Binding-site contacts:
Ligand atom C6 contacts residue HIS34 of chain 1.A at 3.9 Å.
Ligand atom C1 contacts residue LYS272 of chain 1.A at 3.5 Å.
Ligand atom C4 contacts residue HIS34 of chain 1.A at 3.5 Å.
Ligand atom C5 contacts residue TRP311 of chain 1.A at 3.7 Å (hydrophobic).
Ligand atom O5 contacts residue LYS272 of chain 1.A at 2.9 Å (salt-bridge).
Ligand atom O2 contacts residue HIS127 of chain 1.A at 2.9 Å (h-bond).
Ligand atom C3 contacts residue HIS126 of chain 1.A at 3.9 Å.
Ligand atom C1 contacts residue ASP226 of chain 1.A at 3.3 Å.
Ligand atom C4 contacts residue HIS126 of chain 1.A at 3.9 Å.
Ligand atom O5 contacts residue ASP226 of chain 1.A at 3.3 Å (salt-bridge).
Ligand atom O3 contacts residue HIS126 of chain 1.A at 3.0 Å (h-bond).
Ligand atom O3 contacts residue GLU46 of chain 1.A at 2.7 Å (salt-bridge).
Ligand atom O2 contacts residue TRP47 of chain 1.A at 2.9 Å (h-bond).
Ligand atom C2 contacts residue ASP226 of chain 1.A at 3.1 Å.
Ligand atom O1 contacts residue PHE227 of chain 1.A at 3.7 Å.
Ligand atom O4 contacts residue HIS34 of chain 1.A at 2.7 Å (h-bond).
Ligand atom O1 contacts residue ASP226 of chain 1.A at 2.7 Å (salt-bridge).
Ligand atom O4 contacts residue HIS126 of chain 1.A at 3.0 Å (h-bond).
Ligand atom O3 contacts residue HIS127 of chain 1.A at 4.2 Å.
Ligand atom C6 contacts residue TRP311 of chain 1.A at 3.6 Å (hydrophobic).
Ligand atom C4 contacts residue GLU46 of chain 1.A at 4.0 Å.
Ligand atom C2 contacts residue TRP47 of chain 1.A at 3.9 Å (hydrophobic).
Ligand atom O2 contacts residue PHE227 of chain 1.A at 4.2 Å.
Ligand atom C2 contacts residue HIS126 of chain 1.A at 4.2 Å.
Ligand atom O1 contacts residue LYS272 of chain 1.A at 3.0 Å (salt-bridge).
Ligand atom O5 contacts residue TRP224 of chain 1.A at 4.3 Å.
Ligand atom C2 contacts residue HIS127 of chain 1.A at 3.6 Å.
Ligand atom C3 contacts residue GLU46 of chain 1.A at 3.4 Å.
Ligand atom C3 contacts residue TRP311 of chain 1.A at 4.2 Å (hydrophobic).
Ligand atom O4 contacts residue HIS171 of chain 1.A at 3.1 Å.
Ligand atom O4 contacts residue ASP226 of chain 1.A at 3.8 Å.
Ligand atom C6 contacts residue LYS272 of chain 1.A at 4.3 Å.
Ligand atom C5 contacts residue HIS34 of chain 1.A at 4.3 Å.
Ligand atom C6 contacts residue TRP224 of chain 1.A at 4.1 Å (hydrophobic).
Ligand atom C6 contacts residue TYR32 of chain 1.A at 3.7 Å (hydrophobic).
Ligand atom C5 contacts residue LYS272 of chain 1.A at 4.1 Å.
Ligand atom O3 contacts residue TRP47 of chain 1.A at 3.0 Å (h-bond).
Ligand atom C3 contacts residue TRP47 of chain 1.A at 3.8 Å (hydrophobic).
Ligand atom O2 contacts residue ASP226 of chain 1.A at 3.8 Å.
Ligand atom C4 contacts residue TRP311 of chain 1.A at 3.8 Å (hydrophobic).

The protein below binds the small molecule below.
Small molecule (SMILES): C[C@@H]1O[C@H](O)[C@@H](O)[C@H](O)[C@@H]1O

Sequence of chain 1.A:
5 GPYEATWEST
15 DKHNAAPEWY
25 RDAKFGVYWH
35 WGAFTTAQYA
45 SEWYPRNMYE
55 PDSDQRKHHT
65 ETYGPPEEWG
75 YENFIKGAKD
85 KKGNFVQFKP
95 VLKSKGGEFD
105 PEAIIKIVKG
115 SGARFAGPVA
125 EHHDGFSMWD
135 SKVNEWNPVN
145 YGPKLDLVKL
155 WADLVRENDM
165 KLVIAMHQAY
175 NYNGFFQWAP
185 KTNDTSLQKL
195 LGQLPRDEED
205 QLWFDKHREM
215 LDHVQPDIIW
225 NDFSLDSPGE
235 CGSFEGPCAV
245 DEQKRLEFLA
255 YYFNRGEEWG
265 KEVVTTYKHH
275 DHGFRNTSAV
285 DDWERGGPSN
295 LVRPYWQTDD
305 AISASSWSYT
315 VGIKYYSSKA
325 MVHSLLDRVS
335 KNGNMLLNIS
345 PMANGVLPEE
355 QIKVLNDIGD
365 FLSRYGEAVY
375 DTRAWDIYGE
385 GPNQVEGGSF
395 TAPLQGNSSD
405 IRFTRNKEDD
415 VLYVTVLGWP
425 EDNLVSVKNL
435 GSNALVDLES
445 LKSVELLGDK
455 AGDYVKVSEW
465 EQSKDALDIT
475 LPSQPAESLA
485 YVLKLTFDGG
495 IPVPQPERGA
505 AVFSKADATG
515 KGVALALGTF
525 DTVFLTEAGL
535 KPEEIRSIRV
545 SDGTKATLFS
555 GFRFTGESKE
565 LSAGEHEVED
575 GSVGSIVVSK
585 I